This protein binds this small molecule.
Small molecule (SMILES): CC(=O)N[C@@H]1[C@@H](O)[C@H](O)[C@@H](CO)O[C@H]1O

Sequence of chain 1.A:
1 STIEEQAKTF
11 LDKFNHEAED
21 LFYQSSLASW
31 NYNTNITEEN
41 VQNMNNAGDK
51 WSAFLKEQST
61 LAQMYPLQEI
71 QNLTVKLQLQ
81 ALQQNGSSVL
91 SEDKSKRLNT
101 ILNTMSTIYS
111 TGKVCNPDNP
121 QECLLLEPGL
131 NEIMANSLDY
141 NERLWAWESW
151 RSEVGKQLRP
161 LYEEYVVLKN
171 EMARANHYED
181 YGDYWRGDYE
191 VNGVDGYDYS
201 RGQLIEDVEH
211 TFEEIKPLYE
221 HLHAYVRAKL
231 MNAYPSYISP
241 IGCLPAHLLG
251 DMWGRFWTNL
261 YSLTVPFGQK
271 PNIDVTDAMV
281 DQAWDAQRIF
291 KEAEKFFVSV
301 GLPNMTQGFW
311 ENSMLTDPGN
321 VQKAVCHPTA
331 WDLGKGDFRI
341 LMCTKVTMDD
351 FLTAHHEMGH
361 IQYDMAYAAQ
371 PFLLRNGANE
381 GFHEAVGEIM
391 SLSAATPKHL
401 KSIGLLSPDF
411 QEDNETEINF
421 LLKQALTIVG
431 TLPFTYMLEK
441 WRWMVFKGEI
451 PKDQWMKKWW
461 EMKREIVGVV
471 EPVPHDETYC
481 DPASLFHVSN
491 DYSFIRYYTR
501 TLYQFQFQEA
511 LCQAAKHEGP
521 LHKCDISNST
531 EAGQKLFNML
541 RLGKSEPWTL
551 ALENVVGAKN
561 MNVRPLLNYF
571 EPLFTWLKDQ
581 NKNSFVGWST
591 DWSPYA

Binding-site contacts:
Ligand atom C8 contacts residue TRP576 of chain 1.A at 3.5 Å (hydrophobic).
Ligand atom O7 contacts residue ASN414 of chain 1.A at 3.9 Å.
Ligand atom C7 contacts residue TRP576 of chain 1.A at 4.5 Å (hydrophobic).
Ligand atom O7 contacts residue TRP576 of chain 1.A at 4.2 Å.
Ligand atom C8 contacts residue GLU415 of chain 1.A at 3.3 Å.
Ligand atom N2 contacts residue GLU415 of chain 1.A at 4.5 Å.
Ligand atom C5 contacts residue ASN414 of chain 1.A at 3.7 Å.
Ligand atom C1 contacts residue ASN414 of chain 1.A at 1.4 Å.
Ligand atom C7 contacts residue GLU415 of chain 1.A at 4.4 Å.
Ligand atom O5 contacts residue ASN414 of chain 1.A at 2.4 Å (h-bond).
Ligand atom C8 contacts residue PHE267 of chain 1.A at 4.2 Å (hydrophobic).
Ligand atom N2 contacts residue ASN414 of chain 1.A at 2.9 Å (h-bond).
Ligand atom C2 contacts residue ASN414 of chain 1.A at 2.4 Å.
Ligand atom C4 contacts residue ASN414 of chain 1.A at 4.2 Å.
Ligand atom C8 contacts residue ILE418 of chain 1.A at 4.2 Å (hydrophobic).
Ligand atom C7 contacts residue ASN414 of chain 1.A at 3.6 Å.
Ligand atom C3 contacts residue ASN414 of chain 1.A at 3.8 Å.